A protein and the small-molecule ligand that binds it are described below.
Small molecule (SMILES): COc1ccc(-c2sc(NC(=O)C3CCCC3)nc2C)cc1S(O)(O)Nc1ccc(O)cc1

Sequence of chain 1.B:
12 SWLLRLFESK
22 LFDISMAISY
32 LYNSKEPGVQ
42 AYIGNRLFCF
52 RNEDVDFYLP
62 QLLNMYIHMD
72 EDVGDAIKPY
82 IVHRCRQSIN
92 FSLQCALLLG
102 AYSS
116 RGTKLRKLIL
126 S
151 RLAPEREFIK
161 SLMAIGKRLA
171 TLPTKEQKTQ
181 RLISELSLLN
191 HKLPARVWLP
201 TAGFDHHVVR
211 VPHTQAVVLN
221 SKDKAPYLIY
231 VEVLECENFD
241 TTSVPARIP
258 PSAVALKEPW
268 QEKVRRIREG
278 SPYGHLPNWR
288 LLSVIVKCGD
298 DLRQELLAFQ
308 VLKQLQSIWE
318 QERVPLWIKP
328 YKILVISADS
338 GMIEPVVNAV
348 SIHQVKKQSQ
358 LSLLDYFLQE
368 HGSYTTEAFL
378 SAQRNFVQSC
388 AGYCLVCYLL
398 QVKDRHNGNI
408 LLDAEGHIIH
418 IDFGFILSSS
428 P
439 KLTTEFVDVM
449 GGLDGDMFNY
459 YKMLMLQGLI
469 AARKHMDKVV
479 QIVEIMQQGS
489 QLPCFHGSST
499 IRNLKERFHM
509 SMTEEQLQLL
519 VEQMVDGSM

Binding-site contacts:
Ligand atom CAP contacts residue ASP419 of chain 1.B at 3.8 Å.
Ligand atom CAU contacts residue VAL343 of chain 1.B at 3.4 Å (hydrophobic).
Ligand atom CAV contacts residue VAL343 of chain 1.B at 3.4 Å (hydrophobic).
Ligand atom NAZ contacts residue LEU408 of chain 1.B at 3.5 Å.
Ligand atom CAQ contacts residue ILE292 of chain 1.B at 3.8 Å (hydrophobic).
Ligand atom OAO contacts residue LYS294 of chain 1.B at 3.2 Å (salt-bridge).
Ligand atom OAI contacts residue PRO226 of chain 1.B at 3.5 Å.
Ligand atom CAP contacts residue GLU302 of chain 1.B at 3.8 Å.
Ligand atom CAN contacts residue ILE340 of chain 1.B at 3.6 Å (hydrophobic).
Ligand atom CAP contacts residue LYS294 of chain 1.B at 3.3 Å.
Ligand atom CAR contacts residue ILE418 of chain 1.B at 3.4 Å (hydrophobic).
Ligand atom CAV contacts residue PRO342 of chain 1.B at 3.7 Å (hydrophobic).
Ligand atom NAZ contacts residue VAL343 of chain 1.B at 2.7 Å (h-bond).
Ligand atom OAI contacts residue LEU219 of chain 1.B at 3.0 Å.
Ligand atom OAK contacts residue LYS294 of chain 1.B at 2.6 Å (salt-bridge).
Ligand atom CAY contacts residue VAL343 of chain 1.B at 3.7 Å (hydrophobic).
Ligand atom CAS contacts residue ILE340 of chain 1.B at 3.6 Å (hydrophobic).
Ligand atom CAU contacts residue LEU408 of chain 1.B at 3.8 Å (hydrophobic).
Ligand atom CBD contacts residue ALA346 of chain 1.B at 3.8 Å (hydrophobic).
Ligand atom OAK contacts residue PRO226 of chain 1.B at 3.6 Å.
Ligand atom CAT contacts residue ILE292 of chain 1.B at 3.7 Å (hydrophobic).
Ligand atom CAS contacts residue ILE418 of chain 1.B at 3.5 Å (hydrophobic).
Ligand atom CAV contacts residue TYR328 of chain 1.B at 3.7 Å (hydrophobic).
Ligand atom CAU contacts residue PRO342 of chain 1.B at 3.6 Å (hydrophobic).
Ligand atom CAB contacts residue GLY405 of chain 1.B at 3.8 Å.
Ligand atom NAX contacts residue ALA346 of chain 1.B at 3.5 Å (h-bond).
Ligand atom NAX contacts residue VAL343 of chain 1.B at 3.4 Å (h-bond).
Ligand atom CAY contacts residue PRO342 of chain 1.B at 3.8 Å (hydrophobic).
Ligand atom OAA contacts residue GLY405 of chain 1.B at 2.9 Å (h-bond).
Ligand atom CAY contacts residue LEU408 of chain 1.B at 3.8 Å (hydrophobic).
Ligand atom CBA contacts residue ALA346 of chain 1.B at 3.3 Å (hydrophobic).
Ligand atom NAZ contacts residue PRO342 of chain 1.B at 3.5 Å.
Ligand atom CAB contacts residue ASN406 of chain 1.B at 3.7 Å.
Ligand atom SAW contacts residue ILE292 of chain 1.B at 3.8 Å.
Ligand atom SAJ contacts residue LYS294 of chain 1.B at 3.7 Å.
Ligand atom CBG contacts residue SER348 of chain 1.B at 3.8 Å.
Ligand atom OBB contacts residue ALA346 of chain 1.B at 3.2 Å (h-bond).
Ligand atom CAL contacts residue ILE292 of chain 1.B at 3.3 Å (hydrophobic).
Ligand atom CAC contacts residue GLY405 of chain 1.B at 3.6 Å.
Ligand atom CAP contacts residue ILE340 of chain 1.B at 3.5 Å (hydrophobic).